Binding-site contacts:
Ligand atom N7 contacts residue MET75 of chain 1.D at 3.8 Å.
Ligand atom P contacts residue SER203 of chain 1.D at 3.6 Å.
Ligand atom O3P contacts residue SER262 of chain 1.D at 3.4 Å (h-bond).
Ligand atom C2 contacts residue GLU313 of chain 1.D at 3.7 Å.
Ligand atom O3P contacts residue GLY261 of chain 1.D at 2.8 Å (h-bond).
Ligand atom C2' contacts residue ASP238 of chain 1.D at 3.6 Å.
Ligand atom P contacts residue TYR285 of chain 1.D at 3.5 Å.
Ligand atom N7 contacts residue MET288 of chain 1.D at 3.0 Å (h-bond).
Ligand atom O6 contacts residue GLY289 of chain 1.D at 2.6 Å (h-bond).
Ligand atom O2P contacts residue SER203 of chain 1.D at 2.4 Å (h-bond).
Ligand atom O2P contacts residue TYR285 of chain 1.D at 2.6 Å (h-bond).
Ligand atom C2 contacts residue THR207 of chain 1.D at 3.8 Å.
Ligand atom O3' contacts residue ALA73 of chain 1.D at 3.4 Å.
Ligand atom C8 contacts residue MET75 of chain 1.D at 3.5 Å (hydrophobic).
Ligand atom C2 contacts residue CYS205 of chain 1.D at 3.2 Å (hydrophobic).
Ligand atom N1 contacts residue GLU313 of chain 1.D at 2.9 Å (salt-bridge).
Ligand atom N7 contacts residue ILE204 of chain 1.D at 3.6 Å.
Ligand atom O1P contacts residue SER203 of chain 1.D at 3.0 Å (h-bond).
Ligand atom O3' contacts residue ASP238 of chain 1.D at 2.4 Å (salt-bridge).
Ligand atom C5 contacts residue MET288 of chain 1.D at 3.7 Å (hydrophobic).
Ligand atom C2 contacts residue 8L41 of chain 1.T at 3.4 Å.
Ligand atom C6 contacts residue GLY289 of chain 1.D at 3.5 Å.
Ligand atom O1P contacts residue GLY202 of chain 1.D at 3.6 Å.
Ligand atom N3 contacts residue CYS205 of chain 1.D at 3.7 Å.
Ligand atom C5' contacts residue TYR285 of chain 1.D at 3.7 Å (hydrophobic).
Ligand atom O1P contacts residue GLY240 of chain 1.D at 3.0 Å (h-bond).
Ligand atom O6 contacts residue GLY314 of chain 1.D at 3.7 Å.
Ligand atom O6 contacts residue GLY287 of chain 1.D at 3.3 Å.
Ligand atom C3' contacts residue ASP238 of chain 1.D at 3.3 Å.
Ligand atom O6 contacts residue MET288 of chain 1.D at 3.2 Å (h-bond).
Ligand atom C4' contacts residue ASP238 of chain 1.D at 3.5 Å.
Ligand atom O5' contacts residue GLY202 of chain 1.D at 3.6 Å.
Ligand atom N1 contacts residue 8L41 of chain 1.T at 3.5 Å (h-bond).
Ligand atom O2' contacts residue ASN177 of chain 1.D at 3.7 Å.
Ligand atom C8 contacts residue ILE204 of chain 1.D at 3.7 Å (hydrophobic).
Ligand atom O2P contacts residue SER262 of chain 1.D at 3.2 Å (h-bond).
Ligand atom O3' contacts residue MET259 of chain 1.D at 3.4 Å (h-bond).
Ligand atom O5' contacts residue TYR285 of chain 1.D at 3.5 Å (h-bond).
Ligand atom N7 contacts residue GLY287 of chain 1.D at 3.5 Å.
Ligand atom O2' contacts residue ASP238 of chain 1.D at 2.3 Å (salt-bridge).

Sequence of chain 1.D:
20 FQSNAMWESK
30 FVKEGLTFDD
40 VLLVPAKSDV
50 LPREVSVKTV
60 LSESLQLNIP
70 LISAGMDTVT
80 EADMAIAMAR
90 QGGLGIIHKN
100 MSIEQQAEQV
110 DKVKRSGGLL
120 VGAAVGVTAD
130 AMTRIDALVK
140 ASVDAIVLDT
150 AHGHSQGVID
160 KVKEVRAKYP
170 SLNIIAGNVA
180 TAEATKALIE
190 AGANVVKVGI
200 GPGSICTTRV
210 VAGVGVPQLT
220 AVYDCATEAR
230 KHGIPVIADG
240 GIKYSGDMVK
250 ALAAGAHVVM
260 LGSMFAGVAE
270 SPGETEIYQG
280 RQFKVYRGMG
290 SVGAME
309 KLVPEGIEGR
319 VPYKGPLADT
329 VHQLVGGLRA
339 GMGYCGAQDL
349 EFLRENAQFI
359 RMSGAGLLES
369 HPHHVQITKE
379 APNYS

A small-molecule ligand and the protein it binds are described below.
Small molecule (SMILES): O=c1[nH]cnc2c1ncn2[C@@H]1O[C@H](COP(=O)(O)O)[C@@H](O)[C@H]1O